Sequence of chain 1.B:
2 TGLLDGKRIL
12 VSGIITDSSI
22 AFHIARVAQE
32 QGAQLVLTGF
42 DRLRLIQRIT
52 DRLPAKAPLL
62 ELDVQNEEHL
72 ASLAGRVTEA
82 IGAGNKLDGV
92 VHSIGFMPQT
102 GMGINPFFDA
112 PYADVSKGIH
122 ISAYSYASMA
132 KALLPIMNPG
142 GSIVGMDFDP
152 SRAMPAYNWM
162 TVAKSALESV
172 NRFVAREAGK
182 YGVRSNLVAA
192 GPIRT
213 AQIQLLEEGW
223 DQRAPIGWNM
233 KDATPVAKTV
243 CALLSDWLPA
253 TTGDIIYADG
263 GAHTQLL

This small molecule binds to this protein.
Small molecule (SMILES): CC(=O)NCc1ccc(-n2nc(C(N)=O)c(Oc3ccc(Cl)cc3)cc2=O)cc1

Binding-site contacts:
Ligand atom N3 contacts residue PRO193 of chain 1.B at 3.6 Å.
Ligand atom C4 contacts residue NAD1 of chain 1.H at 3.3 Å.
Ligand atom O contacts residue PHE97 of chain 1.B at 3.4 Å.
Ligand atom C10 contacts residue PHE149 of chain 1.B at 3.4 Å (hydrophobic).
Ligand atom C1 contacts residue MET103 of chain 1.B at 3.7 Å (hydrophobic).
Ligand atom C10 contacts residue NAD1 of chain 1.H at 3.5 Å.
Ligand atom C18 contacts residue PHE149 of chain 1.B at 3.6 Å (hydrophobic).
Ligand atom C contacts residue MET103 of chain 1.B at 3.8 Å (hydrophobic).
Ligand atom C17 contacts residue PHE149 of chain 1.B at 3.6 Å (hydrophobic).
Ligand atom O1 contacts residue PHE149 of chain 1.B at 3.3 Å.
Ligand atom CL contacts residue TRP222 of chain 1.B at 3.4 Å.
Ligand atom O1 contacts residue NAD1 of chain 1.H at 2.7 Å (h-bond).
Ligand atom C13 contacts residue NAD1 of chain 1.H at 3.4 Å.
Ligand atom C18 contacts residue ALA191 of chain 1.B at 3.7 Å (hydrophobic).
Ligand atom CL contacts residue MET155 of chain 1.B at 3.7 Å.
Ligand atom O contacts residue MET98 of chain 1.B at 3.1 Å (h-bond).
Ligand atom O2 contacts residue TYR158 of chain 1.B at 2.6 Å (h-bond).
Ligand atom C2 contacts residue NAD1 of chain 1.H at 3.7 Å.
Ligand atom C11 contacts residue NAD1 of chain 1.H at 3.2 Å.
Ligand atom N3 contacts residue NAD1 of chain 1.H at 2.8 Å (h-bond).
Ligand atom CL contacts residue PHE149 of chain 1.B at 3.6 Å.
Ligand atom C11 contacts residue TYR158 of chain 1.B at 3.7 Å (hydrophobic).
Ligand atom C8 contacts residue MET161 of chain 1.B at 3.7 Å (hydrophobic).
Ligand atom C2 contacts residue GLY96 of chain 1.B at 3.5 Å.
Ligand atom C16 contacts residue PHE149 of chain 1.B at 3.7 Å (hydrophobic).
Ligand atom C5 contacts residue NAD1 of chain 1.H at 3.5 Å.
Ligand atom O3 contacts residue NAD1 of chain 1.H at 3.5 Å (h-bond).
Ligand atom C9 contacts residue NAD1 of chain 1.H at 3.5 Å.
Ligand atom CL contacts residue ASP150 of chain 1.B at 3.3 Å.
Ligand atom C9 contacts residue PHE149 of chain 1.B at 3.7 Å (hydrophobic).
Ligand atom N2 contacts residue NAD1 of chain 1.H at 3.6 Å (h-bond).
Ligand atom O3 contacts residue PRO193 of chain 1.B at 3.7 Å.
Ligand atom C12 contacts residue NAD1 of chain 1.H at 3.1 Å.
Ligand atom N3 contacts residue ILE194 of chain 1.B at 3.4 Å (h-bond).
Ligand atom C19 contacts residue PRO193 of chain 1.B at 3.6 Å (hydrophobic).
Ligand atom C13 contacts residue TYR158 of chain 1.B at 3.4 Å (hydrophobic).
Ligand atom C16 contacts residue MET155 of chain 1.B at 3.7 Å (hydrophobic).
Ligand atom C15 contacts residue TYR158 of chain 1.B at 3.7 Å (hydrophobic).
Ligand atom C18 contacts residue TRP222 of chain 1.B at 3.6 Å (hydrophobic).
Ligand atom O contacts residue MET103 of chain 1.B at 3.3 Å.

Sequence of chain 1.A:
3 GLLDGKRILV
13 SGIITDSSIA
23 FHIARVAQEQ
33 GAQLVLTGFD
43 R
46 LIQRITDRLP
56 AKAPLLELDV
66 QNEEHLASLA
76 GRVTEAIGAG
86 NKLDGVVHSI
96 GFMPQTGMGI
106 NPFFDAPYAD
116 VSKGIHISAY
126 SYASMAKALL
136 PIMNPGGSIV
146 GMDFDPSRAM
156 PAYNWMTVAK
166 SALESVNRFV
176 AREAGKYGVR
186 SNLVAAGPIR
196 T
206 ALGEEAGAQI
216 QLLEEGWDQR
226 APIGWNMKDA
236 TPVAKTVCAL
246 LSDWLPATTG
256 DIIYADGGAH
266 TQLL